Sequence of chain 1.A:
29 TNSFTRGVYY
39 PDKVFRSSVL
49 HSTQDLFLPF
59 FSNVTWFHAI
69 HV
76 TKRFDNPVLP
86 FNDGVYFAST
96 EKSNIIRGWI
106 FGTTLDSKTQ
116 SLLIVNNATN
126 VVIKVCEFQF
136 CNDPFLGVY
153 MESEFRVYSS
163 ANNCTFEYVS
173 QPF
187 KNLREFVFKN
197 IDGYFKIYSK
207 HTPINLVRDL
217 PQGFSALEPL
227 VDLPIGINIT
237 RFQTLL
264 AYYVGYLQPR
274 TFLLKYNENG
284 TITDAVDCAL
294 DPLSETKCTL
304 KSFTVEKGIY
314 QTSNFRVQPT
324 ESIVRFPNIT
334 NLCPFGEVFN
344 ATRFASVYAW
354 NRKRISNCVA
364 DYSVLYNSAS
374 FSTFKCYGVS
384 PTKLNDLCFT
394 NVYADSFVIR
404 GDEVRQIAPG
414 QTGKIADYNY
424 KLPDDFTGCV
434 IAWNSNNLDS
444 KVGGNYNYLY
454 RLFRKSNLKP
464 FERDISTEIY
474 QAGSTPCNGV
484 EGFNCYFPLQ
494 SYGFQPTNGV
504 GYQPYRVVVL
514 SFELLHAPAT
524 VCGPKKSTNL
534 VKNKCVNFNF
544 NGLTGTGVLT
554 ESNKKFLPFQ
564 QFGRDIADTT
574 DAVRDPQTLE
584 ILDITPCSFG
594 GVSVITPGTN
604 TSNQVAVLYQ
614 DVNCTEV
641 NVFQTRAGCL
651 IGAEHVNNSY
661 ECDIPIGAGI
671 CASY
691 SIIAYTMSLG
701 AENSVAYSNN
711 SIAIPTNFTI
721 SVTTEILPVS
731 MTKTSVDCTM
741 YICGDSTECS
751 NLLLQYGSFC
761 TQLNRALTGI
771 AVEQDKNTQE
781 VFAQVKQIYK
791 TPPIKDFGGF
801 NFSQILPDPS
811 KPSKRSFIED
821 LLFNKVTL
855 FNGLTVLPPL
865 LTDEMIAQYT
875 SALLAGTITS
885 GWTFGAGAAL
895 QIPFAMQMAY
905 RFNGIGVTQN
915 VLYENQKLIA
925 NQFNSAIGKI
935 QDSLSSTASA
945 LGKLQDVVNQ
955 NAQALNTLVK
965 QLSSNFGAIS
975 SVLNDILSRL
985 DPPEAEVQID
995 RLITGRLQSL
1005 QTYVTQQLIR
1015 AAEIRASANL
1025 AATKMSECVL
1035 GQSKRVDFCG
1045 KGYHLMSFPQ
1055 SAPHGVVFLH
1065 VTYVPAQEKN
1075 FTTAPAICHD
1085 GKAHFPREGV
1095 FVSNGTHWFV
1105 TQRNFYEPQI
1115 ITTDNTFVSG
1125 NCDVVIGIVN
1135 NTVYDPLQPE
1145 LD

Binding-site contacts:
Ligand atom O7 contacts residue THR618 of chain 1.A at 4.2 Å.
Ligand atom O5 contacts residue ASN616 of chain 1.A at 3.9 Å.
Ligand atom C3 contacts residue ASN616 of chain 1.A at 4.4 Å.
Ligand atom O7 contacts residue ASN616 of chain 1.A at 2.7 Å (h-bond).
Ligand atom C7 contacts residue ASN616 of chain 1.A at 3.4 Å.
Ligand atom N2 contacts residue ASN616 of chain 1.A at 3.7 Å.
Ligand atom C1 contacts residue ASN616 of chain 1.A at 3.5 Å.
Ligand atom C2 contacts residue ASN616 of chain 1.A at 3.2 Å.

A small-molecule ligand and the protein it binds are described below.
Small molecule (SMILES): CC(=O)N[C@@H]1[C@@H](O)[C@H](O)[C@@H](CO)O[C@H]1O